Sequence of chain 1.A:
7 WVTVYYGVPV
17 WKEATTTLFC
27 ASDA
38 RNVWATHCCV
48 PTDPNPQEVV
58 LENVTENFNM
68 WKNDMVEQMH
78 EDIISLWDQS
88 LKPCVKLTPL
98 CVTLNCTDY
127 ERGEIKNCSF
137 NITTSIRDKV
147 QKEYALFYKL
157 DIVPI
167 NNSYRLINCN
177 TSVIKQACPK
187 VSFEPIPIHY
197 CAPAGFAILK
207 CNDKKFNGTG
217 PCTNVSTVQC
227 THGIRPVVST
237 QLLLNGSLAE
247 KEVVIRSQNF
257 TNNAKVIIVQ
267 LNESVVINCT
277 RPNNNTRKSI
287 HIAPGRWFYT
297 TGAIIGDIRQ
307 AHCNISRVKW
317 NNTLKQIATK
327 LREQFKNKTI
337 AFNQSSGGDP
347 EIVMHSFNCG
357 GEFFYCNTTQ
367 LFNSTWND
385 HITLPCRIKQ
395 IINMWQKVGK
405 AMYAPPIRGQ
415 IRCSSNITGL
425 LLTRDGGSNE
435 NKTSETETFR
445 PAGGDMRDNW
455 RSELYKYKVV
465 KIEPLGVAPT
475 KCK

The small molecule below binds the protein below.
Small molecule (SMILES): CC(=O)N[C@H]1[C@H](O[C@H]2[C@H](O)[C@@H](NC(C)=O)CO[C@@H]2CO)O[C@H](CO)[C@@H](O[C@@H]2O[C@H](CO)[C@@H](O)[C@H](O)[C@@H]2O)[C@@H]1O

Binding-site contacts:
Ligand atom O7 contacts residue ASN369 of chain 1.A at 3.8 Å.
Ligand atom C7 contacts residue THR365 of chain 1.A at 4.0 Å.
Ligand atom C1 contacts residue ASN369 of chain 1.A at 1.5 Å.
Ligand atom C7 contacts residue NAG2 of chain 1.Z at 3.8 Å.
Ligand atom C7 contacts residue ASN369 of chain 1.A at 3.6 Å.
Ligand atom C8 contacts residue NAG2 of chain 1.Z at 3.7 Å.
Ligand atom O5 contacts residue ASN369 of chain 1.A at 2.5 Å (h-bond).
Ligand atom O7 contacts residue THR365 of chain 1.A at 4.2 Å.
Ligand atom O3 contacts residue NAG2 of chain 1.Z at 3.6 Å.
Ligand atom N2 contacts residue NAG2 of chain 1.Z at 4.2 Å.
Ligand atom O7 contacts residue NAG2 of chain 1.Z at 4.1 Å.
Ligand atom C8 contacts residue THR365 of chain 1.A at 3.4 Å.
Ligand atom C3 contacts residue ASN369 of chain 1.A at 3.9 Å.
Ligand atom C8 contacts residue ASN369 of chain 1.A at 4.1 Å.
Ligand atom C2 contacts residue ASN369 of chain 1.A at 2.5 Å.
Ligand atom N2 contacts residue ASN369 of chain 1.A at 2.9 Å (h-bond).
Ligand atom C4 contacts residue ASN369 of chain 1.A at 4.4 Å.
Ligand atom C8 contacts residue GLN340 of chain 1.A at 3.9 Å.
Ligand atom C5 contacts residue ASN369 of chain 1.A at 3.8 Å.